Binding-site contacts:
Ligand atom C13 contacts residue GLU41 of chain 2.B at 3.8 Å.
Ligand atom C12 contacts residue HIS55 of chain 2.B at 3.4 Å.
Ligand atom C13 contacts residue HIS55 of chain 2.B at 3.2 Å.
Ligand atom O2 contacts residue TYR58 of chain 2.B at 3.3 Å.
Ligand atom O contacts residue MET127 of chain 2.B at 3.2 Å (h-bond).
Ligand atom O1 contacts residue ARG129 of chain 2.B at 2.7 Å (salt-bridge).
Ligand atom O1 contacts residue ILE21 of chain 2.B at 3.6 Å.
Ligand atom CL contacts residue ARG93 of chain 2.B at 3.2 Å.
Ligand atom C9 contacts residue ILE21 of chain 2.B at 3.8 Å (hydrophobic).
Ligand atom C contacts residue ARG113 of chain 2.B at 3.6 Å.
Ligand atom C10 contacts residue SER134 of chain 2.B at 3.6 Å.
Ligand atom C11 contacts residue GLU41 of chain 2.B at 3.9 Å.
Ligand atom C contacts residue ILE21 of chain 2.B at 3.5 Å (hydrophobic).
Ligand atom C5 contacts residue SER134 of chain 2.B at 3.3 Å.
Ligand atom C1 contacts residue TYR29 of chain 2.B at 3.3 Å (hydrophobic).
Ligand atom O2 contacts residue HIS55 of chain 2.B at 2.7 Å (h-bond).
Ligand atom C contacts residue ARG129 of chain 2.B at 3.6 Å.
Ligand atom CL contacts residue SER134 of chain 2.B at 3.5 Å.
Ligand atom C11 contacts residue TYR58 of chain 2.B at 3.7 Å (hydrophobic).
Ligand atom O1 contacts residue MET127 of chain 2.B at 3.9 Å.
Ligand atom O contacts residue ARG113 of chain 2.B at 3.0 Å (salt-bridge).
Ligand atom O1 contacts residue ARG113 of chain 2.B at 2.9 Å (salt-bridge).
Ligand atom C contacts residue TYR29 of chain 2.B at 3.2 Å (hydrophobic).
Ligand atom C6 contacts residue SER134 of chain 2.B at 3.5 Å.
Ligand atom CL contacts residue ARG129 of chain 2.B at 3.7 Å.
Ligand atom C3 contacts residue ARG129 of chain 2.B at 3.5 Å.
Ligand atom C12 contacts residue GLU41 of chain 2.B at 3.3 Å.
Ligand atom O contacts residue TYR29 of chain 2.B at 2.3 Å (h-bond).
Ligand atom C10 contacts residue ARG129 of chain 2.B at 3.8 Å.
Ligand atom C1 contacts residue ILE21 of chain 2.B at 3.7 Å (hydrophobic).
Ligand atom C contacts residue MET127 of chain 2.B at 3.7 Å (hydrophobic).
Ligand atom O2 contacts residue GLU41 of chain 2.B at 2.5 Å (salt-bridge).
Ligand atom C7 contacts residue SER134 of chain 2.B at 3.8 Å.
Ligand atom CL1 contacts residue TYR58 of chain 2.B at 3.8 Å.
Ligand atom N contacts residue ILE21 of chain 2.B at 3.4 Å.
Ligand atom O contacts residue ILE21 of chain 2.B at 3.8 Å.
Ligand atom C2 contacts residue ARG129 of chain 2.B at 3.7 Å.
Ligand atom C12 contacts residue TYR58 of chain 2.B at 3.7 Å (hydrophobic).
Ligand atom C7 contacts residue VAL135 of chain 2.B at 3.3 Å (hydrophobic).
Ligand atom C4 contacts residue ILE21 of chain 2.B at 3.5 Å (hydrophobic).

Sequence of chain 2.B:
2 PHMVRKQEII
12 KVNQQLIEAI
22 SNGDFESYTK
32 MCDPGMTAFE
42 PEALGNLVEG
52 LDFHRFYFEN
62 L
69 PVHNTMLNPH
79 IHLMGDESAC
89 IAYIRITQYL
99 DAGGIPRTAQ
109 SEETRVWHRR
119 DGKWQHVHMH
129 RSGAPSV

The protein below binds the small molecule below.
Small molecule (SMILES): O=C(O)Cc1cc(O)ccc1Nc1c(Cl)cccc1Cl